Sequence of chain 1.A:
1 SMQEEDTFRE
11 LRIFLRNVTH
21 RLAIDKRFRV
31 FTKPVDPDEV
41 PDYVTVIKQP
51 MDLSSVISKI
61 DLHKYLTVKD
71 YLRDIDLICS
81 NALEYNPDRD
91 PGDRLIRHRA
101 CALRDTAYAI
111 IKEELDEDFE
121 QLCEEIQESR

Binding-site contacts:
Ligand atom C3 contacts residue ILE47 of chain 1.A at 4.3 Å (hydrophobic).
Ligand atom BR1 contacts residue LYS48 of chain 1.A at 3.7 Å.
Ligand atom BR1 contacts residue ILE47 of chain 1.A at 3.8 Å.
Ligand atom N9 contacts residue LYS48 of chain 1.A at 4.0 Å.
Ligand atom C7 contacts residue LYS48 of chain 1.A at 4.2 Å.
Ligand atom O8 contacts residue LYS48 of chain 1.A at 3.7 Å.
Ligand atom C4 contacts residue VAL46 of chain 1.A at 3.8 Å (hydrophobic).
Ligand atom C2 contacts residue VAL46 of chain 1.A at 4.0 Å (hydrophobic).
Ligand atom BR1 contacts residue THR45 of chain 1.A at 3.7 Å.
Ligand atom C3 contacts residue LYS48 of chain 1.A at 3.7 Å.
Ligand atom C3 contacts residue VAL46 of chain 1.A at 3.1 Å (hydrophobic).
Ligand atom C5 contacts residue LYS48 of chain 1.A at 4.4 Å.
Ligand atom BR1 contacts residue VAL46 of chain 1.A at 4.0 Å.
Ligand atom C11 contacts residue LYS48 of chain 1.A at 3.8 Å.
Ligand atom C2 contacts residue ILE47 of chain 1.A at 4.3 Å (hydrophobic).
Ligand atom BR1 contacts residue VAL44 of chain 1.A at 3.7 Å.
Ligand atom C2 contacts residue LYS48 of chain 1.A at 3.7 Å.
Ligand atom C4 contacts residue LYS48 of chain 1.A at 4.4 Å.
Ligand atom C10 contacts residue LYS48 of chain 1.A at 4.0 Å.

The small molecule below binds the protein below.
Small molecule (SMILES): O=C1Cc2ccc(Br)cc2N1